Binding-site contacts:
Ligand atom C02 contacts residue GLN59 of chain 1.A at 4.3 Å.
Ligand atom N01 contacts residue MET57 of chain 1.A at 3.0 Å (h-bond).
Ligand atom C05 contacts residue HIS42 of chain 1.A at 3.6 Å.
Ligand atom C03 contacts residue HIS42 of chain 1.A at 3.6 Å.
Ligand atom N09 contacts residue GLU60 of chain 1.A at 2.6 Å (salt-bridge).
Ligand atom C04 contacts residue HIS42 of chain 1.A at 3.8 Å.
Ligand atom C08 contacts residue GLU60 of chain 1.A at 3.7 Å.
Ligand atom C10 contacts residue HIS42 of chain 1.A at 3.4 Å.
Ligand atom C03 contacts residue MET57 of chain 1.A at 3.4 Å (hydrophobic).
Ligand atom C04 contacts residue MET57 of chain 1.A at 3.8 Å (hydrophobic).
Ligand atom C06 contacts residue HIS42 of chain 1.A at 3.5 Å.
Ligand atom C10 contacts residue GLU60 of chain 1.A at 3.6 Å.
Ligand atom N01 contacts residue HIS42 of chain 1.A at 3.7 Å.
Ligand atom N09 contacts residue HIS42 of chain 1.A at 3.6 Å.
Ligand atom C02 contacts residue GLU60 of chain 1.A at 3.9 Å.
Ligand atom C02 contacts residue MET57 of chain 1.A at 3.7 Å (hydrophobic).
Ligand atom N09 contacts residue LYS37 of chain 1.A at 4.4 Å.
Ligand atom N01 contacts residue GLN59 of chain 1.A at 3.5 Å (h-bond).
Ligand atom N01 contacts residue THR95 of chain 1.A at 3.4 Å (h-bond).
Ligand atom C08 contacts residue LYS37 of chain 1.A at 4.0 Å.
Ligand atom N01 contacts residue GLU60 of chain 1.A at 3.3 Å (salt-bridge).
Ligand atom C08 contacts residue HIS42 of chain 1.A at 3.9 Å.
Ligand atom C02 contacts residue HIS42 of chain 1.A at 3.5 Å.
Ligand atom N07 contacts residue HIS42 of chain 1.A at 3.8 Å.

Sequence of chain 1.A:
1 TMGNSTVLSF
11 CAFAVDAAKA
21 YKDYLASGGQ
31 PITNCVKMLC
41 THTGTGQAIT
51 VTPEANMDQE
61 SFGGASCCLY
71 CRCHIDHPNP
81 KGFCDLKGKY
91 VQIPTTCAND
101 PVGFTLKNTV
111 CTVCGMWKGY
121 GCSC

This protein binds this small molecule.
Small molecule (SMILES): Nc1cccc2[nH]cnc12